Sequence of chain 1.B:
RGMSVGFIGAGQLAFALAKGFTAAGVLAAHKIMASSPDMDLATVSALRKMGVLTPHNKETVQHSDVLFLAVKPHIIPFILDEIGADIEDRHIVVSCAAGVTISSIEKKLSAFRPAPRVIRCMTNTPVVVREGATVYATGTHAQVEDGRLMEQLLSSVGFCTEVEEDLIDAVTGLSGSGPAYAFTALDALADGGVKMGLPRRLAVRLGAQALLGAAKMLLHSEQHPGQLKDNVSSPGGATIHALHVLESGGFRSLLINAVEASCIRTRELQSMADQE

Binding-site contacts:
Ligand atom CA contacts residue NAI1 of chain 1.H at 3.4 Å.
Ligand atom OE1 contacts residue NAI1 of chain 1.H at 3.4 Å (h-bond).
Ligand atom OXT contacts residue ARG131 of chain 1.B at 4.3 Å.
Ligand atom N contacts residue SER156 of chain 1.B at 3.8 Å.
Ligand atom N contacts residue ARG131 of chain 1.B at 3.9 Å.
Ligand atom CB contacts residue NAI1 of chain 1.H at 2.6 Å.
Ligand atom CB contacts residue ARG131 of chain 1.B at 2.0 Å.
Ligand atom CA contacts residue ARG131 of chain 1.B at 3.5 Å.
Ligand atom OXT contacts residue NAI1 of chain 1.H at 2.1 Å.
Ligand atom C contacts residue ARG131 of chain 1.B at 4.2 Å.
Ligand atom C contacts residue NAI1 of chain 1.H at 3.0 Å.
Ligand atom CD contacts residue NAI1 of chain 1.H at 4.3 Å.
Ligand atom CG contacts residue ARG131 of chain 1.B at 2.6 Å.
Ligand atom N contacts residue NAI1 of chain 1.H at 3.1 Å.
Ligand atom CD contacts residue ARG131 of chain 1.B at 3.9 Å.
Ligand atom CG contacts residue NAI1 of chain 1.H at 3.4 Å.
Ligand atom O contacts residue NAI1 of chain 1.H at 3.0 Å (h-bond).

A small-molecule ligand and the protein it binds are described below.
Small molecule (SMILES): N[C@@H](CCC(=O)O)C(=O)O